Binding-site contacts:
Ligand atom O7 contacts residue ASN12 of chain 15.J at 3.7 Å.
Ligand atom C5 contacts residue ASN12 of chain 15.J at 4.1 Å.
Ligand atom C2 contacts residue ASN12 of chain 15.J at 3.2 Å.
Ligand atom C7 contacts residue ASN12 of chain 15.J at 3.9 Å.
Ligand atom C1 contacts residue ASN12 of chain 15.J at 2.1 Å.
Ligand atom N2 contacts residue ASN12 of chain 15.J at 3.8 Å.
Ligand atom O5 contacts residue ASN12 of chain 15.J at 2.7 Å (h-bond).

Sequence of chain 15.J:
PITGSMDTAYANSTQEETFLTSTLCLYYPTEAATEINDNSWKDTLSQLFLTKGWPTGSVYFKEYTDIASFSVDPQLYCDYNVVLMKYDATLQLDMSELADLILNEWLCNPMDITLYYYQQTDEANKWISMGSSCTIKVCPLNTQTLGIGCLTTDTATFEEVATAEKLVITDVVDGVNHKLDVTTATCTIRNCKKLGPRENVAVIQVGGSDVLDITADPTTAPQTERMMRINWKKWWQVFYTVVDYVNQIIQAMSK

A protein and the small-molecule ligand that binds it are described below.
Small molecule (SMILES): CC(=O)N[C@H]1[C@H](O[C@H]2[C@H](O)[C@@H](NC(C)=O)CO[C@@H]2CO)O[C@H](CO)[C@@H](O)[C@@H]1O